Sequence of chain 1.D:
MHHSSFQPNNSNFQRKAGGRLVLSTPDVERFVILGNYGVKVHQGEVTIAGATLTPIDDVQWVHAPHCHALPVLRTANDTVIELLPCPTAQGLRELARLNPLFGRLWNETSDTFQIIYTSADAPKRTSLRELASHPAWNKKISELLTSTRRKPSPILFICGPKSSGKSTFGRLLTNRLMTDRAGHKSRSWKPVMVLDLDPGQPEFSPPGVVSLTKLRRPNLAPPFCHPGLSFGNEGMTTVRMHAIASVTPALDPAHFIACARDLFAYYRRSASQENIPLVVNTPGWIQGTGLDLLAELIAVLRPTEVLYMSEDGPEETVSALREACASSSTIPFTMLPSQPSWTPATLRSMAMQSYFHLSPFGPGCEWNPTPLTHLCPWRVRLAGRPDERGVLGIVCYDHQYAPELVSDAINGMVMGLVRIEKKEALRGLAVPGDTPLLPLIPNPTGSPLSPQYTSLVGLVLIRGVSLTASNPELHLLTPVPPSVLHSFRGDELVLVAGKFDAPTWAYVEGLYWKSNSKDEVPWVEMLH

The small molecule below binds the protein below.
Small molecule (SMILES): Nc1ncnc2c1ncn2[C@@H]1O[C@H](COP(=O)(O)OP(=O)(O)OP(O)(O)=S)[C@@H](O)[C@H]1O

Binding-site contacts:
Ligand atom O1A contacts residue SER167 of chain 1.D at 3.2 Å (h-bond).
Ligand atom O3A contacts residue GLY165 of chain 1.D at 3.0 Å (h-bond).
Ligand atom PA contacts residue SER167 of chain 1.D at 3.8 Å.
Ligand atom O2B contacts residue LYS166 of chain 1.D at 3.5 Å (salt-bridge).
Ligand atom O1B contacts residue SER163 of chain 1.D at 3.3 Å (h-bond).
Ligand atom O2A contacts residue MG1 of chain 1.H at 3.1 Å.
Ligand atom C2 contacts residue LEU131 of chain 1.D at 3.6 Å (hydrophobic).
Ligand atom C6 contacts residue GLN346 of chain 1.D at 3.6 Å.
Ligand atom O3A contacts residue LYS166 of chain 1.D at 3.8 Å.
Ligand atom N6 contacts residue GLN346 of chain 1.D at 3.4 Å (h-bond).
Ligand atom N6 contacts residue ALA132 of chain 1.D at 2.6 Å (h-bond).
Ligand atom O2A contacts residue SER167 of chain 1.D at 3.4 Å.
Ligand atom S1G contacts residue MG1 of chain 1.H at 2.8 Å.
Ligand atom O1B contacts residue LYS166 of chain 1.D at 3.4 Å.
Ligand atom O3B contacts residue MG1 of chain 1.H at 3.0 Å.
Ligand atom O5' contacts residue THR168 of chain 1.D at 3.6 Å.
Ligand atom C2 contacts residue ALA132 of chain 1.D at 3.6 Å (hydrophobic).
Ligand atom PG contacts residue MG1 of chain 1.H at 2.7 Å.
Ligand atom N1 contacts residue ALA132 of chain 1.D at 3.1 Å (h-bond).
Ligand atom O1A contacts residue THR168 of chain 1.D at 2.7 Å (h-bond).
Ligand atom O3G contacts residue MG1 of chain 1.H at 2.1 Å.
Ligand atom N1 contacts residue LEU131 of chain 1.D at 3.8 Å.
Ligand atom C6 contacts residue ALA132 of chain 1.D at 3.3 Å (hydrophobic).
Ligand atom O3G contacts residue LYS166 of chain 1.D at 3.3 Å.
Ligand atom C2 contacts residue GLU130 of chain 1.D at 3.4 Å.
Ligand atom PB contacts residue LYS166 of chain 1.D at 3.8 Å.
Ligand atom O2B contacts residue MG1 of chain 1.H at 2.1 Å.
Ligand atom N6 contacts residue HIS134 of chain 1.D at 3.3 Å (h-bond).
Ligand atom O2' contacts residue ALA69 of chain 1.D at 3.5 Å.
Ligand atom PB contacts residue MG1 of chain 1.H at 3.1 Å.
Ligand atom PB contacts residue GLY165 of chain 1.D at 3.7 Å.
Ligand atom O1B contacts residue SER164 of chain 1.D at 2.8 Å (h-bond).
Ligand atom O3' contacts residue ARG129 of chain 1.D at 3.4 Å (salt-bridge).
Ligand atom N3 contacts residue ALA69 of chain 1.D at 3.8 Å.
Ligand atom O1A contacts residue LYS166 of chain 1.D at 3.7 Å.
Ligand atom S1G contacts residue GLN201 of chain 1.D at 3.3 Å (h-bond).
Ligand atom O2G contacts residue SER163 of chain 1.D at 3.5 Å (h-bond).
Ligand atom O1B contacts residue GLY165 of chain 1.D at 3.2 Å (h-bond).
Ligand atom O1A contacts residue GLY165 of chain 1.D at 3.3 Å.
Ligand atom O2B contacts residue SER167 of chain 1.D at 3.0 Å (h-bond).